Binding-site contacts:
Ligand atom C4 contacts residue ALA87 of chain 1.A at 3.5 Å (hydrophobic).
Ligand atom C5 contacts residue GLY90 of chain 1.A at 3.4 Å.
Ligand atom C15 contacts residue LEU13 of chain 1.A at 3.4 Å (hydrophobic).
Ligand atom C21 contacts residue GLY16 of chain 1.A at 3.5 Å.
Ligand atom C13 contacts residue LEU84 of chain 1.A at 3.7 Å (hydrophobic).
Ligand atom O2 contacts residue LYS36 of chain 1.A at 2.6 Å (salt-bridge).
Ligand atom C22 contacts residue GLY16 of chain 1.A at 3.4 Å.
Ligand atom C9 contacts residue ALA87 of chain 1.A at 3.6 Å (hydrophobic).
Ligand atom C2 contacts residue GLY90 of chain 1.A at 3.2 Å.
Ligand atom N5 contacts residue ALA34 of chain 1.A at 3.5 Å.
Ligand atom O5 contacts residue LYS36 of chain 1.A at 2.2 Å (salt-bridge).
Ligand atom N6 contacts residue GLU85 of chain 1.A at 3.2 Å (salt-bridge).
Ligand atom C10 contacts residue ALA34 of chain 1.A at 3.8 Å (hydrophobic).
Ligand atom O4 contacts residue PHE18 of chain 1.A at 3.6 Å.
Ligand atom N3 contacts residue LEU89 of chain 1.A at 3.7 Å.
Ligand atom C17 contacts residue VAL21 of chain 1.A at 3.7 Å (hydrophobic).
Ligand atom O4 contacts residue GLY19 of chain 1.A at 2.8 Å (h-bond).
Ligand atom N3 contacts residue PRO88 of chain 1.A at 3.2 Å (h-bond).
Ligand atom N3 contacts residue GLY90 of chain 1.A at 3.0 Å (h-bond).
Ligand atom C4 contacts residue LEU13 of chain 1.A at 3.8 Å (hydrophobic).
Ligand atom S1 contacts residue LYS36 of chain 1.A at 1.4 Å (salt-bridge).
Ligand atom C23 contacts residue LYS36 of chain 1.A at 3.5 Å.
Ligand atom C1 contacts residue GLY90 of chain 1.A at 3.5 Å.
Ligand atom C11 contacts residue ALA34 of chain 1.A at 3.4 Å (hydrophobic).
Ligand atom N4 contacts residue TYR86 of chain 1.A at 3.6 Å.
Ligand atom N1 contacts residue GLY90 of chain 1.A at 3.7 Å.
Ligand atom C14 contacts residue VAL21 of chain 1.A at 3.5 Å (hydrophobic).
Ligand atom O5 contacts residue PHE18 of chain 1.A at 3.1 Å.
Ligand atom C6 contacts residue PRO88 of chain 1.A at 3.3 Å (hydrophobic).
Ligand atom N6 contacts residue ALA87 of chain 1.A at 2.7 Å (h-bond).
Ligand atom N5 contacts residue LEU68 of chain 1.A at 3.8 Å.
Ligand atom O4 contacts residue LYS36 of chain 1.A at 2.3 Å (salt-bridge).
Ligand atom C13 contacts residue LEU68 of chain 1.A at 3.3 Å (hydrophobic).
Ligand atom N6 contacts residue TYR86 of chain 1.A at 3.6 Å.
Ligand atom N4 contacts residue ALA87 of chain 1.A at 2.9 Å (h-bond).
Ligand atom C1 contacts residue ALA87 of chain 1.A at 3.3 Å (hydrophobic).
Ligand atom N5 contacts residue ALA87 of chain 1.A at 3.9 Å.
Ligand atom O5 contacts residue LEU38 of chain 1.A at 3.7 Å.
Ligand atom N5 contacts residue GLU85 of chain 1.A at 2.8 Å (salt-bridge).
Ligand atom C6 contacts residue GLY90 of chain 1.A at 3.8 Å.

The small molecule below binds the protein below.
Small molecule (SMILES): C#CCNC(=O)c1cc(Nc2cc(C3CC3)[nH]n2)nc(N2CCN(C(=O)c3ccc(O[S+](=O)=O)cc3)CC2)n1

Sequence of chain 1.A:
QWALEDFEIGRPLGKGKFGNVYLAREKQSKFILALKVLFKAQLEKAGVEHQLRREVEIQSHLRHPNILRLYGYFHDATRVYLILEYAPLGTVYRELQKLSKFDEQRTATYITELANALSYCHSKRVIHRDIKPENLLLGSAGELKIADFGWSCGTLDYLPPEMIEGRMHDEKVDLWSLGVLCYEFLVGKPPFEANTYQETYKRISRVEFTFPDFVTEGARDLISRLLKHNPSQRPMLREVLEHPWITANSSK